Sequence of chain 1.A:
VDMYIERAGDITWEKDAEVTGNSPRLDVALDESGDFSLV

The small molecule below binds the protein below.
Small molecule (SMILES): N#Cc1cccc(C[C@H](N)C(=O)O)c1

Binding-site contacts:
Ligand atom CA contacts residue GLY152 of chain 1.B at 3.3 Å.
Ligand atom CE1 contacts residue HIS52 of chain 1.B at 4.1 Å.
Ligand atom C contacts residue V7T1 of chain 1.C at 1.3 Å.
Ligand atom CE1 contacts residue ASP40 of chain 1.A at 3.9 Å.
Ligand atom O contacts residue SER136 of chain 1.B at 3.7 Å.
Ligand atom N contacts residue 4CF1 of chain 1.F at 1.3 Å.
Ligand atom N contacts residue V7T1 of chain 1.C at 3.3 Å (h-bond).
Ligand atom CB contacts residue HIS52 of chain 1.B at 3.6 Å.
Ligand atom CD1 contacts residue ASN153 of chain 1.B at 4.0 Å.
Ligand atom CD1 contacts residue HIS52 of chain 1.B at 3.4 Å.
Ligand atom CD2 contacts residue 4CF1 of chain 1.F at 4.1 Å.
Ligand atom C contacts residue SER136 of chain 1.B at 3.5 Å.
Ligand atom C1 contacts residue GLY39 of chain 1.A at 3.7 Å.
Ligand atom C contacts residue GLY152 of chain 1.B at 3.5 Å.
Ligand atom C1 contacts residue HIS52 of chain 1.B at 4.1 Å.
Ligand atom CE1 contacts residue ASN153 of chain 1.B at 3.8 Å.
Ligand atom C contacts residue HIS52 of chain 1.B at 4.2 Å.
Ligand atom C1 contacts residue ASP40 of chain 1.A at 3.6 Å.
Ligand atom CB contacts residue GLY152 of chain 1.B at 4.1 Å.
Ligand atom CA contacts residue V7T1 of chain 1.C at 2.4 Å.
Ligand atom O contacts residue 4CF1 of chain 1.F at 4.2 Å.
Ligand atom CA contacts residue 4CF1 of chain 1.F at 2.4 Å.
Ligand atom N1 contacts residue ASN153 of chain 1.B at 3.9 Å.
Ligand atom CB contacts residue V7T1 of chain 1.C at 3.6 Å.
Ligand atom C contacts residue 4CF1 of chain 1.F at 3.4 Å.
Ligand atom O contacts residue V7T1 of chain 1.C at 2.2 Å (h-bond).
Ligand atom CZ contacts residue ASP40 of chain 1.A at 3.2 Å.
Ligand atom C1 contacts residue ASP76 of chain 1.B at 3.4 Å.
Ligand atom CG contacts residue 4CF1 of chain 1.F at 3.8 Å.
Ligand atom N1 contacts residue GLY39 of chain 1.A at 2.9 Å (h-bond).
Ligand atom C1 contacts residue ASN153 of chain 1.B at 3.2 Å.
Ligand atom CB contacts residue 4CF1 of chain 1.F at 3.6 Å.
Ligand atom N1 contacts residue ASP40 of chain 1.A at 2.5 Å (salt-bridge).
Ligand atom CG contacts residue HIS52 of chain 1.B at 4.1 Å.
Ligand atom CA contacts residue TYR162 of chain 1.B at 4.2 Å (hydrophobic).
Ligand atom N contacts residue V8N1 of chain 1.E at 3.5 Å.
Ligand atom CE2 contacts residue ASP40 of chain 1.A at 4.2 Å.
Ligand atom CA contacts residue HIS52 of chain 1.B at 4.2 Å.
Ligand atom O contacts residue ALA133 of chain 1.B at 3.4 Å.
Ligand atom N1 contacts residue SER38 of chain 1.A at 3.7 Å.

Sequence of chain 1.B:
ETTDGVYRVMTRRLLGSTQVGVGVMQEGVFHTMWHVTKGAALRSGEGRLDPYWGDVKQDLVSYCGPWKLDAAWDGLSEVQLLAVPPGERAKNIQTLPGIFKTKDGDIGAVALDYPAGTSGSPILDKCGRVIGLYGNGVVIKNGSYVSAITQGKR